Binding-site contacts:
Ligand atom CD1 contacts residue TYR159 of chain 1.EA at 3.5 Å (hydrophobic).
Ligand atom CD1 contacts residue TRP167 of chain 1.EA at 3.3 Å (hydrophobic).
Ligand atom CA contacts residue ASP77 of chain 1.EA at 3.5 Å.
Ligand atom CD1 contacts residue THR163 of chain 1.EA at 3.5 Å.
Ligand atom O contacts residue TYR159 of chain 1.EA at 2.5 Å (h-bond).
Ligand atom CE2 contacts residue GLU63 of chain 1.EA at 3.2 Å.
Ligand atom O contacts residue TYR84 of chain 1.EA at 3.2 Å (h-bond).
Ligand atom CG2 contacts residue TRP147 of chain 1.EA at 3.6 Å (hydrophobic).
Ligand atom CE1 contacts residue THR163 of chain 1.EA at 3.5 Å.
Ligand atom CG1 contacts residue TYR123 of chain 1.EA at 3.4 Å (hydrophobic).
Ligand atom CG1 contacts residue TYR99 of chain 1.EA at 3.1 Å (hydrophobic).
Ligand atom O contacts residue TYR7 of chain 1.EA at 3.4 Å.
Ligand atom N contacts residue ASP77 of chain 1.EA at 2.8 Å (salt-bridge).
Ligand atom N contacts residue TYR7 of chain 1.EA at 2.5 Å (h-bond).
Ligand atom CD1 contacts residue THR73 of chain 1.EA at 3.4 Å.
Ligand atom C contacts residue TYR7 of chain 1.EA at 3.6 Å (hydrophobic).
Ligand atom CD2 contacts residue LYS66 of chain 1.EA at 3.4 Å.
Ligand atom CG2 contacts residue GLU63 of chain 1.EA at 3.3 Å.
Ligand atom CG2 contacts residue MET45 of chain 1.EA at 3.5 Å (hydrophobic).
Ligand atom O contacts residue LYS66 of chain 1.EA at 3.5 Å (salt-bridge).
Ligand atom CA contacts residue TYR7 of chain 1.EA at 3.5 Å (hydrophobic).
Ligand atom CG1 contacts residue THR143 of chain 1.EA at 3.2 Å.
Ligand atom O contacts residue THR143 of chain 1.EA at 3.3 Å (h-bond).
Ligand atom CD1 contacts residue VAL152 of chain 1.EA at 2.6 Å (hydrophobic).
Ligand atom N contacts residue LYS66 of chain 1.EA at 3.3 Å (salt-bridge).
Ligand atom CE1 contacts residue GLN155 of chain 1.EA at 3.2 Å.
Ligand atom CE2 contacts residue LYS66 of chain 1.EA at 3.4 Å.
Ligand atom N contacts residue GLU63 of chain 1.EA at 3.1 Å (salt-bridge).
Ligand atom O contacts residue THR73 of chain 1.EA at 2.8 Å.
Ligand atom O contacts residue TRP147 of chain 1.EA at 2.9 Å (h-bond).
Ligand atom CB contacts residue ASP77 of chain 1.EA at 3.2 Å.
Ligand atom O contacts residue HIS70 of chain 1.EA at 3.0 Å (h-bond).
Ligand atom CD2 contacts residue LEU156 of chain 1.EA at 3.5 Å (hydrophobic).
Ligand atom CD2 contacts residue GLU63 of chain 1.EA at 2.8 Å.
Ligand atom CB contacts residue TYR99 of chain 1.EA at 3.5 Å (hydrophobic).
Ligand atom OXT contacts residue THR80 of chain 1.EA at 3.5 Å.
Ligand atom N contacts residue TYR99 of chain 1.EA at 2.9 Å (h-bond).
Ligand atom CA contacts residue TYR99 of chain 1.EA at 3.5 Å (hydrophobic).
Ligand atom N contacts residue TYR171 of chain 1.EA at 3.3 Å (h-bond).
Ligand atom ND1 contacts residue GLN155 of chain 1.EA at 2.8 Å (h-bond).

The small molecule below binds the protein below.
Small molecule (SMILES): CC[C@H](C)[C@H](NC(=O)[C@H](CC(C)C)NC(=O)[C@H](Cc1cnc[nH]1)NC(=O)[C@H](CC(=O)O)NC(=O)[C@H](CC(C)C)NC(=O)[C@@H](NC(=O)[C@@H](N)Cc1ccc(O)cc1)C(C)C)C(=O)N[C@H](C(=O)N[C@H](C(=O)O)C(C)C)C(C)C

Sequence of chain 1.EA:
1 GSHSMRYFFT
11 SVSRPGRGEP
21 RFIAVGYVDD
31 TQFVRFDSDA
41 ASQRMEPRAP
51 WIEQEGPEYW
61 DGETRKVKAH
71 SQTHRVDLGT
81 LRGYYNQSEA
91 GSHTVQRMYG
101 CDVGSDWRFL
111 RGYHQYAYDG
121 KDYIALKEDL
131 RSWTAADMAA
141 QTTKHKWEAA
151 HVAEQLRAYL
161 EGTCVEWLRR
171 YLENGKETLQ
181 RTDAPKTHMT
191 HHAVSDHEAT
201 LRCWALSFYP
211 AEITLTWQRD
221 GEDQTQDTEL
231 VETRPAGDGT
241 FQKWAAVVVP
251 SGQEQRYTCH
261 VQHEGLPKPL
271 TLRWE